Sequence of chain 7.C:
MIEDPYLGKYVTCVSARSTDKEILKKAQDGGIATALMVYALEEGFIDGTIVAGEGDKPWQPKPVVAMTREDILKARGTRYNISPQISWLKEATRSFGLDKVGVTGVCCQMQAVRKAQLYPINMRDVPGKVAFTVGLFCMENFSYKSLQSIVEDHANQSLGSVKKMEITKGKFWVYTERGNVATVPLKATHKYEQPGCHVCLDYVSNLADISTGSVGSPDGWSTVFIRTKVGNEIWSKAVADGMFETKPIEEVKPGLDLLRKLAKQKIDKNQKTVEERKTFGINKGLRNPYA

A protein and the small-molecule ligand that binds it are described below.
Small molecule (SMILES): C[C@@H](O)[C@@H](C)O

Binding-site contacts:
Ligand atom C1 contacts residue GLU241 of chain 7.A at 3.6 Å.
Ligand atom C3 contacts residue SER244 of chain 7.A at 4.4 Å.
Ligand atom C4 contacts residue PHE240 of chain 7.A at 3.9 Å (hydrophobic).
Ligand atom O5 contacts residue SER244 of chain 7.A at 4.3 Å.
Ligand atom C3 contacts residue GLN117 of chain 7.C at 3.6 Å.
Ligand atom C1 contacts residue SER244 of chain 7.A at 4.2 Å.
Ligand atom O6 contacts residue ARG114 of chain 7.C at 3.7 Å.
Ligand atom O6 contacts residue GLN117 of chain 7.C at 3.4 Å (h-bond).
Ligand atom C4 contacts residue GLN117 of chain 7.C at 3.6 Å.
Ligand atom C4 contacts residue SER244 of chain 7.A at 3.4 Å.

Sequence of chain 7.A:
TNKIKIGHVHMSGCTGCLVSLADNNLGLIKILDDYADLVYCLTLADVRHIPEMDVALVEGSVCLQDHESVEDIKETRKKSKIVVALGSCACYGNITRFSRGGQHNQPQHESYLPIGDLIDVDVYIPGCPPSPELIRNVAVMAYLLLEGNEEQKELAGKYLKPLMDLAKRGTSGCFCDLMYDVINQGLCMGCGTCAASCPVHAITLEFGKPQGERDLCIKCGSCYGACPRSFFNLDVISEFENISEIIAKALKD